Sequence of chain 1.D:
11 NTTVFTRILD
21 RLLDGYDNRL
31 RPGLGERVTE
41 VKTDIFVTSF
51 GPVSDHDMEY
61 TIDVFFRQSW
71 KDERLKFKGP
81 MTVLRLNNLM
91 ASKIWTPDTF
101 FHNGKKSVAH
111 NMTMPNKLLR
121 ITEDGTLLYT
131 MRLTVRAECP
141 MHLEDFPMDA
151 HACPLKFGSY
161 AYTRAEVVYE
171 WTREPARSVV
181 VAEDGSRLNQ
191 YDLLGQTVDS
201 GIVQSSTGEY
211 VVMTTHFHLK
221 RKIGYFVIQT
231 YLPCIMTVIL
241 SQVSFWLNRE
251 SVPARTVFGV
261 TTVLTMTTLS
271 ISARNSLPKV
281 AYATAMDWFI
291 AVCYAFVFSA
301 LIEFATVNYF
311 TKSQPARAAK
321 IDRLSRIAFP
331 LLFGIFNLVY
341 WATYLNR

Binding-site contacts:
Ligand atom C7 contacts residue ASN111 of chain 1.D at 3.2 Å.
Ligand atom C6 contacts residue PRO115 of chain 1.D at 3.8 Å (hydrophobic).
Ligand atom N2 contacts residue ASP89 of chain 1.C at 3.6 Å.
Ligand atom C2 contacts residue ASP89 of chain 1.C at 4.3 Å.
Ligand atom C3 contacts residue ASN111 of chain 1.D at 3.8 Å.
Ligand atom O6 contacts residue THR113 of chain 1.D at 4.2 Å.
Ligand atom C1 contacts residue PRO115 of chain 1.D at 4.3 Å (hydrophobic).
Ligand atom C3 contacts residue ASP89 of chain 1.C at 4.1 Å.
Ligand atom C5 contacts residue PRO115 of chain 1.D at 3.9 Å (hydrophobic).
Ligand atom C4 contacts residue ASN111 of chain 1.D at 4.2 Å.
Ligand atom O6 contacts residue MET114 of chain 1.D at 3.8 Å.
Ligand atom O3 contacts residue ASP89 of chain 1.C at 4.0 Å.
Ligand atom C5 contacts residue ASN111 of chain 1.D at 3.7 Å.
Ligand atom C1 contacts residue ASN111 of chain 1.D at 1.4 Å.
Ligand atom O5 contacts residue ASN111 of chain 1.D at 2.4 Å (h-bond).
Ligand atom C8 contacts residue ASN111 of chain 1.D at 4.3 Å.
Ligand atom C6 contacts residue MET114 of chain 1.D at 4.1 Å (hydrophobic).
Ligand atom O7 contacts residue ASN111 of chain 1.D at 3.2 Å (h-bond).
Ligand atom N2 contacts residue ASN111 of chain 1.D at 2.9 Å (h-bond).
Ligand atom O6 contacts residue PRO115 of chain 1.D at 4.3 Å.
Ligand atom C8 contacts residue ASP89 of chain 1.C at 4.4 Å.
Ligand atom C8 contacts residue MET114 of chain 1.D at 4.1 Å (hydrophobic).
Ligand atom O5 contacts residue PRO115 of chain 1.D at 3.9 Å.
Ligand atom C2 contacts residue ASN111 of chain 1.D at 2.5 Å.

Sequence of chain 1.C:
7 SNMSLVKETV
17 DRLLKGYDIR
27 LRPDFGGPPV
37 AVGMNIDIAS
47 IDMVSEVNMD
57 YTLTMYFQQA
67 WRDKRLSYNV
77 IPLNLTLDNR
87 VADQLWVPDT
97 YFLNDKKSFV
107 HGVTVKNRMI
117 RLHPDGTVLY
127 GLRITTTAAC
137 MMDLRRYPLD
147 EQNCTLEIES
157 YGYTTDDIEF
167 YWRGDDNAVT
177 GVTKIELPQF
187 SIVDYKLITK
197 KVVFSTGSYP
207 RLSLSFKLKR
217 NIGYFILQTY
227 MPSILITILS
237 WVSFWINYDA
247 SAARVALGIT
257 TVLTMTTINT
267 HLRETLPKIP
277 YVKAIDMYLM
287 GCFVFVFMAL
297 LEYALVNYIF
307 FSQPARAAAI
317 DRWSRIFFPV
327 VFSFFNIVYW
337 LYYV

The small molecule below binds the protein below.
Small molecule (SMILES): CC(=O)N[C@H]1[C@H](O[C@H]2[C@H](O)[C@@H](NC(C)=O)CO[C@@H]2CO)O[C@H](CO)[C@@H](O[C@@H]2O[C@H](CO)[C@@H](O)[C@H](O)[C@@H]2O)[C@@H]1O